Binding-site contacts:
Ligand atom C6 contacts residue ARG144 of chain 1.A at 3.6 Å.
Ligand atom O2 contacts residue LEU330 of chain 1.A at 3.3 Å.
Ligand atom C4 contacts residue BNG1 of chain 1.G at 4.0 Å.
Ligand atom C5 contacts residue ARG144 of chain 1.A at 3.9 Å.
Ligand atom C5 contacts residue TRP151 of chain 1.A at 3.4 Å (hydrophobic).
Ligand atom O6 contacts residue ARG144 of chain 1.A at 3.1 Å (salt-bridge).
Ligand atom C4 contacts residue TRP151 of chain 1.A at 3.7 Å (hydrophobic).
Ligand atom O3 contacts residue TYR350 of chain 1.A at 4.0 Å.
Ligand atom C6 contacts residue GLY147 of chain 1.A at 3.9 Å.
Ligand atom O3 contacts residue ASN272 of chain 1.A at 3.8 Å.
Ligand atom O6 contacts residue CYS148 of chain 1.A at 3.4 Å.
Ligand atom O2 contacts residue ARG144 of chain 1.A at 3.4 Å (salt-bridge).
Ligand atom C3 contacts residue GLU126 of chain 1.A at 3.8 Å.
Ligand atom O3 contacts residue BNG1 of chain 1.G at 3.2 Å.
Ligand atom O4 contacts residue BNG1 of chain 1.G at 2.6 Å (h-bond).
Ligand atom C2 contacts residue VAL326 of chain 1.A at 4.0 Å (hydrophobic).
Ligand atom C6 contacts residue TRP151 of chain 1.A at 3.6 Å (hydrophobic).
Ligand atom C6 contacts residue PHE20 of chain 1.A at 3.8 Å (hydrophobic).
Ligand atom O3 contacts residue PRO123 of chain 1.A at 3.7 Å.
Ligand atom O3 contacts residue HIS322 of chain 1.A at 3.5 Å (h-bond).
Ligand atom C1 contacts residue ARG144 of chain 1.A at 4.0 Å.
Ligand atom O3 contacts residue GLU126 of chain 1.A at 3.0 Å (salt-bridge).
Ligand atom C2 contacts residue GLU126 of chain 1.A at 3.7 Å.
Ligand atom O6 contacts residue PHE27 of chain 1.A at 3.8 Å.
Ligand atom O2 contacts residue VAL326 of chain 1.A at 3.8 Å.
Ligand atom C6 contacts residue PHE27 of chain 1.A at 4.1 Å (hydrophobic).
Ligand atom O4 contacts residue ASN272 of chain 1.A at 3.3 Å (h-bond).
Ligand atom C2 contacts residue HIS322 of chain 1.A at 3.8 Å.
Ligand atom O2 contacts residue HIS322 of chain 1.A at 2.8 Å (h-bond).
Ligand atom O2 contacts residue GLU126 of chain 1.A at 2.4 Å (salt-bridge).
Ligand atom C1 contacts residue ARG144 of chain 1.A at 3.6 Å.
Ligand atom S1 contacts residue ARG144 of chain 1.A at 3.8 Å.
Ligand atom O6 contacts residue GLY147 of chain 1.A at 3.8 Å.
Ligand atom C4 contacts residue GLU269 of chain 1.A at 3.5 Å.
Ligand atom O4 contacts residue CYS148 of chain 1.A at 3.8 Å.
Ligand atom C2 contacts residue BNG1 of chain 1.G at 3.8 Å.
Ligand atom O3 contacts residue GLU269 of chain 1.A at 2.4 Å (salt-bridge).
Ligand atom O5 contacts residue ARG144 of chain 1.A at 2.9 Å (salt-bridge).
Ligand atom C3 contacts residue GLU269 of chain 1.A at 3.4 Å.
Ligand atom O4 contacts residue GLU269 of chain 1.A at 2.7 Å (salt-bridge).

Sequence of chain 1.A:
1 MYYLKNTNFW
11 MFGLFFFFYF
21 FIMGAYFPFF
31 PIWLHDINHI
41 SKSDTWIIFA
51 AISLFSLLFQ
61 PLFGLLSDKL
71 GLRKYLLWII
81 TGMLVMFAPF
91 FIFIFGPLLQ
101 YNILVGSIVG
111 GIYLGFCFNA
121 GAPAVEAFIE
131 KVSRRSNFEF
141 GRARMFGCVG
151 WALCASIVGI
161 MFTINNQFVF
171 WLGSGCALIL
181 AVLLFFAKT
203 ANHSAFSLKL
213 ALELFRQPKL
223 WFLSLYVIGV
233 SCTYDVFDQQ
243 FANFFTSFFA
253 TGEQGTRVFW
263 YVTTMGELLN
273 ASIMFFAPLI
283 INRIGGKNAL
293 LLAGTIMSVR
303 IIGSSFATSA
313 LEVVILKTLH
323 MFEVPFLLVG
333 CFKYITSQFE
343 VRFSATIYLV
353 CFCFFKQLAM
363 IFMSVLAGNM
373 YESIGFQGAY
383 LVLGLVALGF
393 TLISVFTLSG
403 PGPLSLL

A small-molecule ligand and the protein it binds are described below.
Small molecule (SMILES): OC[C@H]1O[C@@H](S[C@@H]2O[C@H](CO)[C@H](O)[C@H](O)[C@H]2O)[C@H](O)[C@@H](O)[C@H]1O